Binding-site contacts:
Ligand atom F3 contacts residue ALA24 of chain 36.B at 3.9 Å.
Ligand atom C5B contacts residue ILE184 of chain 36.A at 3.4 Å (hydrophobic).
Ligand atom F2 contacts residue ALA169 of chain 36.A at 2.2 Å.
Ligand atom C3B contacts residue ILE119 of chain 36.A at 3.5 Å (hydrophobic).
Ligand atom CM3 contacts residue THR97 of chain 36.A at 3.9 Å.
Ligand atom F1 contacts residue SER170 of chain 36.A at 3.7 Å.
Ligand atom O1 contacts residue ILE217 of chain 36.A at 3.2 Å.
Ligand atom C2B contacts residue ILE119 of chain 36.A at 3.5 Å (hydrophobic).
Ligand atom C6B contacts residue ILE184 of chain 36.A at 3.7 Å (hydrophobic).
Ligand atom N3A contacts residue ILE182 of chain 36.A at 3.0 Å.
Ligand atom N3A contacts residue PHE147 of chain 36.A at 3.6 Å.
Ligand atom N3A contacts residue ILE184 of chain 36.A at 3.9 Å.
Ligand atom F2 contacts residue ALA145 of chain 36.A at 3.0 Å.
Ligand atom F3 contacts residue LEU14 of chain 37.B at 3.9 Å.
Ligand atom CM4 contacts residue ALA145 of chain 36.A at 3.5 Å (hydrophobic).
Ligand atom O1A contacts residue ILE182 of chain 36.A at 3.9 Å.
Ligand atom O1B contacts residue ILE95 of chain 36.A at 3.0 Å.
Ligand atom CM6 contacts residue ILE217 of chain 36.A at 3.4 Å (hydrophobic).
Ligand atom O1A contacts residue LEU220 of chain 36.A at 3.4 Å.
Ligand atom N1A contacts residue LEU220 of chain 36.A at 3.0 Å.
Ligand atom C3A contacts residue ILE182 of chain 36.A at 3.2 Å (hydrophobic).
Ligand atom CM4 contacts residue ILE182 of chain 36.A at 3.6 Å (hydrophobic).
Ligand atom F2 contacts residue SER170 of chain 36.A at 3.5 Å.
Ligand atom F2 contacts residue MET146 of chain 36.A at 3.7 Å.
Ligand atom C1B contacts residue ILE95 of chain 36.A at 3.5 Å (hydrophobic).
Ligand atom C2A contacts residue ILE182 of chain 36.A at 3.6 Å (hydrophobic).
Ligand atom F1 contacts residue VAL171 of chain 36.A at 3.0 Å.
Ligand atom CM4 contacts residue ALA169 of chain 36.A at 3.5 Å (hydrophobic).
Ligand atom F2 contacts residue PHE147 of chain 36.A at 3.2 Å.
Ligand atom F3 contacts residue ILE182 of chain 36.A at 3.2 Å.
Ligand atom CM6 contacts residue MET187 of chain 36.A at 3.8 Å (hydrophobic).
Ligand atom F3 contacts residue ALA169 of chain 36.A at 3.7 Å.
Ligand atom F1 contacts residue ALA145 of chain 36.A at 3.0 Å.
Ligand atom CM6 contacts residue ILE184 of chain 36.A at 3.5 Å (hydrophobic).
Ligand atom CM2 contacts residue TRP93 of chain 36.A at 3.9 Å (hydrophobic).
Ligand atom C4 contacts residue PHE115 of chain 36.A at 3.3 Å (hydrophobic).
Ligand atom C2A contacts residue LEU220 of chain 36.A at 3.8 Å (hydrophobic).
Ligand atom O1A contacts residue ALA145 of chain 36.A at 3.8 Å.
Ligand atom CM2 contacts residue ILE119 of chain 36.A at 3.5 Å (hydrophobic).
Ligand atom C6B contacts residue ILE95 of chain 36.A at 3.6 Å (hydrophobic).

Sequence of chain 36.A:
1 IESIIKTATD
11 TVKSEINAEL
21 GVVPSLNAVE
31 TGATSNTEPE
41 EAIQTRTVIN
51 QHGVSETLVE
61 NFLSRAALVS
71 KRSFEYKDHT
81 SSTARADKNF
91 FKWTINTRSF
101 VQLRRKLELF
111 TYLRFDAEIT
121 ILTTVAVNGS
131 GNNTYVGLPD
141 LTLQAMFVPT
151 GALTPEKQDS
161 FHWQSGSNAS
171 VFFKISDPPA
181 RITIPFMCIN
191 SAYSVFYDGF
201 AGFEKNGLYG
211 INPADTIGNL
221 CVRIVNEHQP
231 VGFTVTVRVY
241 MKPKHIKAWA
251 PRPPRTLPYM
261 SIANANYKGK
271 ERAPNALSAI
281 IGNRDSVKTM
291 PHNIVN

This protein binds this small molecule.
Small molecule (SMILES): Cc1cc(CCCOc2c(C)cc(-c3noc(C(F)(F)F)n3)cc2C)on1

Sequence of chain 36.B:
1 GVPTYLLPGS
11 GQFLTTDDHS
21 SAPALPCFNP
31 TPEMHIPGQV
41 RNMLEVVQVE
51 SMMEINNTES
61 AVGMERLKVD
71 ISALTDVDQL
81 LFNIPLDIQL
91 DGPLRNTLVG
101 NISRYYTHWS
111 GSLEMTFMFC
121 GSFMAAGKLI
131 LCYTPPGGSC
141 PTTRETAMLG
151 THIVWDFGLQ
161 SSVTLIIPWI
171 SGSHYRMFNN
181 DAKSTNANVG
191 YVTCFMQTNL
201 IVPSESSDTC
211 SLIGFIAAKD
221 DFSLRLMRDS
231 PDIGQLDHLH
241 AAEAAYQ

Sequence of chain 37.B:
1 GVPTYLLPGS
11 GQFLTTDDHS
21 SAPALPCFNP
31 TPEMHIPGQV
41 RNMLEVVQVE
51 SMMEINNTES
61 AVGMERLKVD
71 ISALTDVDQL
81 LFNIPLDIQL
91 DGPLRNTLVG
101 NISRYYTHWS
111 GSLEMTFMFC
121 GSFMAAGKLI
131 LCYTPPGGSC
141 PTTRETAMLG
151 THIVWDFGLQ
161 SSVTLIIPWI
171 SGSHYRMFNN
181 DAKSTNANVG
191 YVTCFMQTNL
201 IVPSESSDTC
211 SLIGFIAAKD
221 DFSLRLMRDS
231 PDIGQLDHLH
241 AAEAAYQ